This small molecule binds to this protein.
Small molecule (SMILES): CCN(CC)CCS(=O)(=O)[C@@H]1CCN2C(=O)c3coc(n3)CC(=O)C[C@H](O)/C=C(C)/C=C/CNC(=O)/C=C/[C@@H](C)[C@@H](C(C)C)OC(=O)[C@@H]12

Binding-site contacts:
Ligand atom C45 contacts residue DBB3 of chain 1.OC at 3.8 Å.
Ligand atom N44 contacts residue DBB3 of chain 1.OC at 4.5 Å.
Ligand atom C46 contacts residue DBB3 of chain 1.OC at 3.6 Å.
Ligand atom C42 contacts residue DBB3 of chain 1.OC at 4.4 Å.
Ligand atom C31 contacts residue DBB3 of chain 1.OC at 4.0 Å.
Ligand atom C43 contacts residue DBB3 of chain 1.OC at 3.8 Å.

Sequence of chain 1.OC:
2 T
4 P